Binding-site contacts:
Ligand atom C8 contacts residue ASN165 of chain 1.A at 4.5 Å.
Ligand atom C5 contacts residue ASN165 of chain 1.A at 3.6 Å.
Ligand atom C1 contacts residue ASN165 of chain 1.A at 1.4 Å.
Ligand atom O3 contacts residue ASN165 of chain 1.A at 3.1 Å (h-bond).
Ligand atom O5 contacts residue ASN165 of chain 1.A at 2.3 Å (h-bond).
Ligand atom C4 contacts residue ASN165 of chain 1.A at 4.1 Å.
Ligand atom C2 contacts residue ASN165 of chain 1.A at 2.5 Å.
Ligand atom N2 contacts residue ASN165 of chain 1.A at 3.7 Å.
Ligand atom C3 contacts residue ASN165 of chain 1.A at 3.3 Å.

Sequence of chain 1.A:
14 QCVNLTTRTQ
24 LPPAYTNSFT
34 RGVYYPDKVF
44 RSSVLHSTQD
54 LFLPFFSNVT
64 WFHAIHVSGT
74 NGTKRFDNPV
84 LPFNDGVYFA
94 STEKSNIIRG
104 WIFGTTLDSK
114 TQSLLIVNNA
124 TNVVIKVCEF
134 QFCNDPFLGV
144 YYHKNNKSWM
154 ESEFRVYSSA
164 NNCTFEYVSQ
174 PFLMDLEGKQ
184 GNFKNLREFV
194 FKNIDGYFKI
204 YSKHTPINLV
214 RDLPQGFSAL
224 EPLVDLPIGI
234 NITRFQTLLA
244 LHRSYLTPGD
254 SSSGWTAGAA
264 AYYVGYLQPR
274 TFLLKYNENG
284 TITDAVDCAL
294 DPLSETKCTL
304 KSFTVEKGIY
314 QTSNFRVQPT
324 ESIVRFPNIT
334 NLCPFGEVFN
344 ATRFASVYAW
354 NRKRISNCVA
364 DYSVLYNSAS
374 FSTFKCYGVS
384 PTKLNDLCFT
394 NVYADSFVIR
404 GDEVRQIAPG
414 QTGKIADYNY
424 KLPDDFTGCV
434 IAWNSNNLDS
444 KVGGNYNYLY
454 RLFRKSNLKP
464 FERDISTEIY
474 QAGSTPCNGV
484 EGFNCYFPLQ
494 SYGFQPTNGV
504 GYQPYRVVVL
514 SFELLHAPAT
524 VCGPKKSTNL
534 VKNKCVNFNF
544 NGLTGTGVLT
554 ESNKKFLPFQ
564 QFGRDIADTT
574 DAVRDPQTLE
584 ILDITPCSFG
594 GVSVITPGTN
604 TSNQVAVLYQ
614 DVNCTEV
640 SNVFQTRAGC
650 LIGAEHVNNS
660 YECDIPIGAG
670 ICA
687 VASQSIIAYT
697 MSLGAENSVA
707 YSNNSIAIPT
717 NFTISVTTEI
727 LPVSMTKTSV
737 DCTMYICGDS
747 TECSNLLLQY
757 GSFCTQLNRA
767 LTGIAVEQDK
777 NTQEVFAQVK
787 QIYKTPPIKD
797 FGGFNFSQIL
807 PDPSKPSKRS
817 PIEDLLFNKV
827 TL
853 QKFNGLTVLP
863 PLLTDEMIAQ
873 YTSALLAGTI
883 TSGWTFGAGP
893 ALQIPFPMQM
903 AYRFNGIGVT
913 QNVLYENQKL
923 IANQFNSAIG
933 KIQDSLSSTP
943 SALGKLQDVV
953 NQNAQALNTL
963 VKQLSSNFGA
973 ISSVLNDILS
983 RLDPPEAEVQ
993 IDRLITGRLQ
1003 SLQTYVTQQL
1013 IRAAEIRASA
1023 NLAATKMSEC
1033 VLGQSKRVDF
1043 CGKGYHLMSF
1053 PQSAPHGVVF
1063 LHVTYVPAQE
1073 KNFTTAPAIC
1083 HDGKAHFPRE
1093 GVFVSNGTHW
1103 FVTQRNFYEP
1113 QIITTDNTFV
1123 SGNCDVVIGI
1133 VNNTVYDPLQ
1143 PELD

The protein below binds the small molecule below.
Small molecule (SMILES): CC(=O)N[C@@H]1[C@@H](O)[C@H](O)[C@@H](CO)O[C@H]1O